The protein below binds the small molecule below.
Small molecule (SMILES): CO[P](=O)(O)O[C@H]1[C@@H](O)[C@H](n2ccc(=O)[nH]c2=O)O[C@@H]1COP(=O)(O)O

Binding-site contacts:
Ligand atom C5 contacts residue THR21 of chain 2.PB at 4.1 Å.
Ligand atom C2' contacts residue ARG125 of chain 2.D at 4.0 Å.
Ligand atom OP1 contacts residue ILE23 of chain 2.PB at 3.6 Å.
Ligand atom OP1 contacts residue ARG131 of chain 2.D at 3.4 Å (salt-bridge).
Ligand atom C2 contacts residue ARG125 of chain 2.D at 4.1 Å.
Ligand atom O4 contacts residue ARG125 of chain 2.D at 3.9 Å.
Ligand atom O3' contacts residue ARG125 of chain 2.D at 4.0 Å.
Ligand atom P contacts residue ARG125 of chain 2.D at 3.5 Å.
Ligand atom O4 contacts residue THR21 of chain 2.PB at 4.1 Å.
Ligand atom C2 contacts residue ASN16 of chain 2.PB at 3.8 Å.
Ligand atom O5' contacts residue ARG125 of chain 2.D at 3.1 Å (salt-bridge).
Ligand atom C5' contacts residue ARG131 of chain 2.D at 3.6 Å.
Ligand atom N1 contacts residue ARG125 of chain 2.D at 4.1 Å.
Ligand atom O5' contacts residue ARG131 of chain 2.D at 3.0 Å (salt-bridge).
Ligand atom OP3 contacts residue ILE23 of chain 2.PB at 3.4 Å.
Ligand atom P contacts residue ARG131 of chain 2.D at 3.6 Å.
Ligand atom P contacts residue ILE23 of chain 2.PB at 3.8 Å.
Ligand atom C4 contacts residue THR21 of chain 2.PB at 4.5 Å.
Ligand atom O2 contacts residue ARG125 of chain 2.D at 4.3 Å.
Ligand atom OP2 contacts residue ARG131 of chain 2.D at 4.0 Å.
Ligand atom N3 contacts residue ARG125 of chain 2.D at 3.8 Å.
Ligand atom OP2 contacts residue ILE23 of chain 2.PB at 3.9 Å.
Ligand atom C6 contacts residue ARG125 of chain 2.D at 3.9 Å.
Ligand atom C5 contacts residue ARG125 of chain 2.D at 3.9 Å.
Ligand atom C4 contacts residue SER17 of chain 2.PB at 3.9 Å.
Ligand atom N3 contacts residue SER17 of chain 2.PB at 4.1 Å.
Ligand atom C3' contacts residue ARG125 of chain 2.D at 3.5 Å.
Ligand atom OP3 contacts residue ARG125 of chain 2.D at 3.1 Å.
Ligand atom N3 contacts residue ASN16 of chain 2.PB at 3.6 Å (h-bond).
Ligand atom C5' contacts residue ARG125 of chain 2.D at 4.3 Å.
Ligand atom OP2 contacts residue SER77 of chain 2.D at 4.3 Å.
Ligand atom O4 contacts residue SER17 of chain 2.PB at 3.1 Å.
Ligand atom O2 contacts residue ASN16 of chain 2.PB at 3.4 Å (h-bond).
Ligand atom OP1 contacts residue ARG125 of chain 2.D at 2.8 Å (salt-bridge).
Ligand atom C4 contacts residue ARG125 of chain 2.D at 3.6 Å.

Sequence of chain 2.D:
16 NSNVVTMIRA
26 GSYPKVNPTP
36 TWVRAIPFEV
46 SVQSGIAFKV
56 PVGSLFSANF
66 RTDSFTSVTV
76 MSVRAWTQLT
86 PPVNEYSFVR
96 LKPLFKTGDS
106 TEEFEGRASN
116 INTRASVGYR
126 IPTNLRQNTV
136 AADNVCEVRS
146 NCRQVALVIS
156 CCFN

Sequence of chain 2.PB:
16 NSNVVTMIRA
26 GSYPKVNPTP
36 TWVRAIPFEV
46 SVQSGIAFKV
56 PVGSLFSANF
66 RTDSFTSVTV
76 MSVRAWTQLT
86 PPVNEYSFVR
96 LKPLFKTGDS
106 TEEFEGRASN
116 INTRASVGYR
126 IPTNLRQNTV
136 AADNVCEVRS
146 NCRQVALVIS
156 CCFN